Sequence of chain 1.A:
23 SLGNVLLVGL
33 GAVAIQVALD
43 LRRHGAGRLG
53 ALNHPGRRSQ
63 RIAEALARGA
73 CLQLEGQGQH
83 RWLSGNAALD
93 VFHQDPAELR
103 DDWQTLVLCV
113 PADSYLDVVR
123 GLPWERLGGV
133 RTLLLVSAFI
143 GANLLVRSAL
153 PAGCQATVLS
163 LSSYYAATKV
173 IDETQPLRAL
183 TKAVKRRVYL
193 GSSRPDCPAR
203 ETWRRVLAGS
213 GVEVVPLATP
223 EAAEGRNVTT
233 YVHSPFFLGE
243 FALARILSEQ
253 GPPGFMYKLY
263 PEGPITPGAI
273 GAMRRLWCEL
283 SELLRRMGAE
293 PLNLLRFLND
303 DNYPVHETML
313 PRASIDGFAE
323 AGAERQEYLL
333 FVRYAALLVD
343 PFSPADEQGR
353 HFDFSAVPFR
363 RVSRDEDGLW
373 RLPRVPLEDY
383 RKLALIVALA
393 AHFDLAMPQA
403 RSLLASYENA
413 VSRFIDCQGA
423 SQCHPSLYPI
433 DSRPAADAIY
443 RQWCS

The small molecule below binds the protein below.
Small molecule (SMILES): O=C(O)CC[C@H](N[C@@H](CCN[C@@H](Cc1cnc[nH]1)C(=O)O)C(=O)O)C(=O)O

Binding-site contacts:
Ligand atom O21 contacts residue TYR305 of chain 1.A at 3.3 Å (h-bond).
Ligand atom N27 contacts residue TYR259 of chain 1.A at 3.5 Å.
Ligand atom O20 contacts residue TYR305 of chain 1.A at 2.6 Å (h-bond).
Ligand atom O03 contacts residue ARG335 of chain 1.A at 2.7 Å (salt-bridge).
Ligand atom O01 contacts residue TYR336 of chain 1.A at 2.6 Å (h-bond).
Ligand atom O03 contacts residue TYR305 of chain 1.A at 3.9 Å.
Ligand atom C09 contacts residue THR231 of chain 1.A at 3.8 Å.
Ligand atom N25 contacts residue PHE356 of chain 1.A at 3.3 Å.
Ligand atom C24 contacts residue TYR305 of chain 1.A at 3.9 Å (hydrophobic).
Ligand atom N12 contacts residue TYR259 of chain 1.A at 4.0 Å.
Ligand atom C02 contacts residue TYR336 of chain 1.A at 3.6 Å (hydrophobic).
Ligand atom C22 contacts residue TYR259 of chain 1.A at 3.7 Å (hydrophobic).
Ligand atom C19 contacts residue TYR305 of chain 1.A at 3.4 Å (hydrophobic).
Ligand atom C26 contacts residue PHE356 of chain 1.A at 3.3 Å (hydrophobic).
Ligand atom O03 contacts residue TYR336 of chain 1.A at 3.8 Å.
Ligand atom O01 contacts residue ARG335 of chain 1.A at 3.6 Å.
Ligand atom C04 contacts residue TYR305 of chain 1.A at 3.8 Å (hydrophobic).
Ligand atom O21 contacts residue ALA169 of chain 1.A at 3.5 Å.
Ligand atom C16 contacts residue VAL359 of chain 1.A at 4.1 Å (hydrophobic).
Ligand atom C24 contacts residue PHE356 of chain 1.A at 3.6 Å (hydrophobic).
Ligand atom O17 contacts residue VAL359 of chain 1.A at 4.0 Å.
Ligand atom O10 contacts residue THR231 of chain 1.A at 2.7 Å (h-bond).
Ligand atom C26 contacts residue TYR259 of chain 1.A at 3.8 Å (hydrophobic).
Ligand atom N05 contacts residue TYR259 of chain 1.A at 3.2 Å (h-bond).
Ligand atom C06 contacts residue TYR259 of chain 1.A at 4.0 Å (hydrophobic).
Ligand atom O10 contacts residue VAL230 of chain 1.A at 3.5 Å.
Ligand atom C26 contacts residue VAL359 of chain 1.A at 4.0 Å (hydrophobic).
Ligand atom N27 contacts residue PHE356 of chain 1.A at 3.2 Å.
Ligand atom O18 contacts residue VAL359 of chain 1.A at 3.6 Å.
Ligand atom C23 contacts residue PHE356 of chain 1.A at 3.7 Å (hydrophobic).
Ligand atom O01 contacts residue VAL234 of chain 1.A at 3.5 Å.
Ligand atom C16 contacts residue LYS184 of chain 1.A at 4.0 Å.
Ligand atom C23 contacts residue TYR259 of chain 1.A at 3.8 Å (hydrophobic).
Ligand atom C02 contacts residue ARG335 of chain 1.A at 3.5 Å.
Ligand atom C09 contacts residue HIS235 of chain 1.A at 3.8 Å.
Ligand atom O01 contacts residue TYR259 of chain 1.A at 4.1 Å.
Ligand atom C07 contacts residue TYR259 of chain 1.A at 3.8 Å (hydrophobic).
Ligand atom O11 contacts residue HIS235 of chain 1.A at 3.2 Å (h-bond).
Ligand atom O17 contacts residue LYS184 of chain 1.A at 2.8 Å (salt-bridge).
Ligand atom C24 contacts residue TYR259 of chain 1.A at 4.1 Å (hydrophobic).